This protein binds this small molecule.
Small molecule (SMILES): CC(=O)N[C@H]1[C@H](O[C@H]2[C@H](O)[C@@H](NC(C)=O)CO[C@@H]2CO)O[C@H](CO)[C@@H](O[C@H]2O[C@H](CO[C@H]3O[C@H](CO[C@H]4O[C@H](CO)[C@@H](O)[C@H](O)[C@@H]4O)[C@@H](O)[C@H](O)[C@@H]3O)[C@@H](O)[C@H](O)[C@@H]2O)[C@@H]1O

Sequence of chain 1.B:
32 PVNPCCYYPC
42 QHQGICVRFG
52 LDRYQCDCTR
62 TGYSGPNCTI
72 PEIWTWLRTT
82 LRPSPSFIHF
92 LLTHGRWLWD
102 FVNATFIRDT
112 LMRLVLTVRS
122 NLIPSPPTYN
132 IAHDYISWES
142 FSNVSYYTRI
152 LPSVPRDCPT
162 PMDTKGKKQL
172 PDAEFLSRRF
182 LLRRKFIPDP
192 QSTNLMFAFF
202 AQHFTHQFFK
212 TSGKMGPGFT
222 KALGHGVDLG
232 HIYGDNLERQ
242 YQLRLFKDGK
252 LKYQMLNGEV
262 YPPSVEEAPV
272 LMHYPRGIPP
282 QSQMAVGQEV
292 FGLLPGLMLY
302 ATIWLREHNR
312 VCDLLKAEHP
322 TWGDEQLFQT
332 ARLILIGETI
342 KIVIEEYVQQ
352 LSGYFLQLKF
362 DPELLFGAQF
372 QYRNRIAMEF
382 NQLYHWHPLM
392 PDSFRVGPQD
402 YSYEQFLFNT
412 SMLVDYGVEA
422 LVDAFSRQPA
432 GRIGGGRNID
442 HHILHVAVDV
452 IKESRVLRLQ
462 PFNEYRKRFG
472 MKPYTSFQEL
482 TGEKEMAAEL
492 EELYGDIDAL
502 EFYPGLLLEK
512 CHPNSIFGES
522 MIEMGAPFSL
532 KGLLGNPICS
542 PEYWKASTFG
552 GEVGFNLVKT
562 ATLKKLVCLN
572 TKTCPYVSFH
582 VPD

Binding-site contacts:
Ligand atom N2 contacts residue ASN144 of chain 1.A at 3.0 Å (h-bond).
Ligand atom C2 contacts residue ASN144 of chain 1.A at 2.5 Å.
Ligand atom O5 contacts residue ASN144 of chain 1.A at 2.3 Å (h-bond).
Ligand atom C8 contacts residue MET216 of chain 1.A at 3.5 Å (hydrophobic).
Ligand atom C1 contacts residue TYR147 of chain 1.A at 3.9 Å (hydrophobic).
Ligand atom C6 contacts residue TYR147 of chain 1.A at 3.6 Å (hydrophobic).
Ligand atom C4 contacts residue ASN144 of chain 1.A at 4.2 Å.
Ligand atom C1 contacts residue GLU140 of chain 1.A at 4.3 Å.
Ligand atom C3 contacts residue ASN144 of chain 1.A at 3.8 Å.
Ligand atom C6 contacts residue PRO270 of chain 1.B at 4.3 Å (hydrophobic).
Ligand atom C7 contacts residue ASN144 of chain 1.A at 3.5 Å.
Ligand atom C6 contacts residue GLN243 of chain 1.B at 3.1 Å.
Ligand atom C5 contacts residue LEU238 of chain 1.B at 4.3 Å (hydrophobic).
Ligand atom C5 contacts residue GLN243 of chain 1.B at 4.3 Å.
Ligand atom N2 contacts residue SER146 of chain 1.A at 4.0 Å.
Ligand atom C4 contacts residue LEU238 of chain 1.B at 4.4 Å (hydrophobic).
Ligand atom C6 contacts residue TYR242 of chain 1.B at 3.3 Å (hydrophobic).
Ligand atom C6 contacts residue LEU238 of chain 1.B at 4.1 Å (hydrophobic).
Ligand atom O5 contacts residue TYR147 of chain 1.A at 3.6 Å.
Ligand atom C8 contacts residue ASN144 of chain 1.A at 4.0 Å.
Ligand atom O7 contacts residue GLU140 of chain 1.A at 4.3 Å.
Ligand atom O5 contacts residue GLN243 of chain 1.B at 4.2 Å.
Ligand atom C5 contacts residue TYR242 of chain 1.B at 4.0 Å (hydrophobic).
Ligand atom O5 contacts residue LEU238 of chain 1.B at 4.2 Å.
Ligand atom O6 contacts residue TYR147 of chain 1.A at 3.3 Å (h-bond).
Ligand atom C2 contacts residue SER146 of chain 1.A at 4.3 Å.
Ligand atom C5 contacts residue PHE220 of chain 1.A at 4.4 Å (hydrophobic).
Ligand atom O6 contacts residue GLN243 of chain 1.B at 3.9 Å.
Ligand atom O5 contacts residue GLU140 of chain 1.A at 4.4 Å.
Ligand atom C5 contacts residue ASN144 of chain 1.A at 3.6 Å.
Ligand atom C6 contacts residue PHE220 of chain 1.A at 4.4 Å (hydrophobic).
Ligand atom C5 contacts residue TYR147 of chain 1.A at 4.2 Å (hydrophobic).
Ligand atom O6 contacts residue TYR242 of chain 1.B at 4.0 Å.
Ligand atom O6 contacts residue LEU238 of chain 1.B at 3.6 Å.
Ligand atom O7 contacts residue ASN144 of chain 1.A at 3.6 Å.
Ligand atom C1 contacts residue SER146 of chain 1.A at 3.6 Å.
Ligand atom C1 contacts residue ASN144 of chain 1.A at 1.4 Å.

Sequence of chain 1.A:
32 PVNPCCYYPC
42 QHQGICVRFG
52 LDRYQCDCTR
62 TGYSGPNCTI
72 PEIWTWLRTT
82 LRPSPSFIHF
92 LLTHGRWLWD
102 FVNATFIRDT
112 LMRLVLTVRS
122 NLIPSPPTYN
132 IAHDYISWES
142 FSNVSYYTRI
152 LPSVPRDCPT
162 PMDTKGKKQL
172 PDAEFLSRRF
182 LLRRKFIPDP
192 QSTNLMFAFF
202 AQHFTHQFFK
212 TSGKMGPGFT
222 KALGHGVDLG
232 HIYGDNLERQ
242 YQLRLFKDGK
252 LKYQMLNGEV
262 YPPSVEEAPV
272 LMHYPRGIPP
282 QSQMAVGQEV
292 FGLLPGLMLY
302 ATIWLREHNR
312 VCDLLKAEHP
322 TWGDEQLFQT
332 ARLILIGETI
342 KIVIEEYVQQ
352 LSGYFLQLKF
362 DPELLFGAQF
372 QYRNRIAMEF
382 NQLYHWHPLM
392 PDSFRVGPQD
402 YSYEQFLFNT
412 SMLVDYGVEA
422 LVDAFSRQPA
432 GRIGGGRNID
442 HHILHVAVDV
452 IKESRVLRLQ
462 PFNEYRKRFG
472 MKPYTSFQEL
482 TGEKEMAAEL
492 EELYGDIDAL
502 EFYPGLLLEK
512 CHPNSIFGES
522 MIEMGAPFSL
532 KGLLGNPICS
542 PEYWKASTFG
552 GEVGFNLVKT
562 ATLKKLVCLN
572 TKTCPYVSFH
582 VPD